Sequence of chain 1.B:
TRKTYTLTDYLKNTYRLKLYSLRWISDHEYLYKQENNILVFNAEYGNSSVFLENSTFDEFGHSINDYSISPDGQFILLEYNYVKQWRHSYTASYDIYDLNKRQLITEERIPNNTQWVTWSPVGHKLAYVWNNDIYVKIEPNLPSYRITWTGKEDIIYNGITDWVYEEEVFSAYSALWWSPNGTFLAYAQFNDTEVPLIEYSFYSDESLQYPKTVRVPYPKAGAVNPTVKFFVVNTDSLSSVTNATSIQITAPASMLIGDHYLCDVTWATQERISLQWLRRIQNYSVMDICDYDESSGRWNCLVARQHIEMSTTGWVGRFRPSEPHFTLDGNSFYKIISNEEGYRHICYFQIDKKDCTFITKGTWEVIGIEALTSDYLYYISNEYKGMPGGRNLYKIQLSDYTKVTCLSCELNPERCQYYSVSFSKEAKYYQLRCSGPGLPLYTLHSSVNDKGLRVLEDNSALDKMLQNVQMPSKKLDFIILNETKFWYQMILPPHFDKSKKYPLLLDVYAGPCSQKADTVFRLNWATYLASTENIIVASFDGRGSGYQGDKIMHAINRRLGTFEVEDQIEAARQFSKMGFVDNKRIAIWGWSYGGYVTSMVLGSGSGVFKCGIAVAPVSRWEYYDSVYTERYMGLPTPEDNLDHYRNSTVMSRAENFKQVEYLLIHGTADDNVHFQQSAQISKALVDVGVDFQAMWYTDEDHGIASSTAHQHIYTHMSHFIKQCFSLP

Binding-site contacts:
Ligand atom C7 contacts residue ASN283 of chain 1.B at 3.4 Å.
Ligand atom C3 contacts residue ASN283 of chain 1.B at 3.8 Å.
Ligand atom O7 contacts residue THR312 of chain 1.B at 4.0 Å.
Ligand atom C8 contacts residue MET310 of chain 1.B at 3.6 Å (hydrophobic).
Ligand atom O5 contacts residue ILE281 of chain 1.B at 3.7 Å.
Ligand atom O7 contacts residue ASN283 of chain 1.B at 3.5 Å (h-bond).
Ligand atom C6 contacts residue ARG558 of chain 1.B at 4.3 Å.
Ligand atom O6 contacts residue ARG558 of chain 1.B at 4.1 Å.
Ligand atom C8 contacts residue ASN283 of chain 1.B at 4.3 Å.
Ligand atom C4 contacts residue ASN283 of chain 1.B at 4.2 Å.
Ligand atom C8 contacts residue SER311 of chain 1.B at 4.3 Å.
Ligand atom O7 contacts residue SER311 of chain 1.B at 3.0 Å (h-bond).
Ligand atom N2 contacts residue ASN283 of chain 1.B at 2.9 Å (h-bond).
Ligand atom C5 contacts residue ILE281 of chain 1.B at 4.1 Å (hydrophobic).
Ligand atom C7 contacts residue SER311 of chain 1.B at 3.7 Å.
Ligand atom C5 contacts residue ASN283 of chain 1.B at 3.7 Å.
Ligand atom C1 contacts residue ILE281 of chain 1.B at 3.9 Å (hydrophobic).
Ligand atom C1 contacts residue ASN283 of chain 1.B at 1.4 Å.
Ligand atom O5 contacts residue ASN283 of chain 1.B at 2.3 Å (h-bond).
Ligand atom C2 contacts residue ASN283 of chain 1.B at 2.4 Å.

A small-molecule ligand and the protein it binds are described below.
Small molecule (SMILES): CC(=O)N[C@@H]1[C@@H](O)[C@H](O)[C@@H](CO)O[C@H]1O